Sequence of chain 1.H:
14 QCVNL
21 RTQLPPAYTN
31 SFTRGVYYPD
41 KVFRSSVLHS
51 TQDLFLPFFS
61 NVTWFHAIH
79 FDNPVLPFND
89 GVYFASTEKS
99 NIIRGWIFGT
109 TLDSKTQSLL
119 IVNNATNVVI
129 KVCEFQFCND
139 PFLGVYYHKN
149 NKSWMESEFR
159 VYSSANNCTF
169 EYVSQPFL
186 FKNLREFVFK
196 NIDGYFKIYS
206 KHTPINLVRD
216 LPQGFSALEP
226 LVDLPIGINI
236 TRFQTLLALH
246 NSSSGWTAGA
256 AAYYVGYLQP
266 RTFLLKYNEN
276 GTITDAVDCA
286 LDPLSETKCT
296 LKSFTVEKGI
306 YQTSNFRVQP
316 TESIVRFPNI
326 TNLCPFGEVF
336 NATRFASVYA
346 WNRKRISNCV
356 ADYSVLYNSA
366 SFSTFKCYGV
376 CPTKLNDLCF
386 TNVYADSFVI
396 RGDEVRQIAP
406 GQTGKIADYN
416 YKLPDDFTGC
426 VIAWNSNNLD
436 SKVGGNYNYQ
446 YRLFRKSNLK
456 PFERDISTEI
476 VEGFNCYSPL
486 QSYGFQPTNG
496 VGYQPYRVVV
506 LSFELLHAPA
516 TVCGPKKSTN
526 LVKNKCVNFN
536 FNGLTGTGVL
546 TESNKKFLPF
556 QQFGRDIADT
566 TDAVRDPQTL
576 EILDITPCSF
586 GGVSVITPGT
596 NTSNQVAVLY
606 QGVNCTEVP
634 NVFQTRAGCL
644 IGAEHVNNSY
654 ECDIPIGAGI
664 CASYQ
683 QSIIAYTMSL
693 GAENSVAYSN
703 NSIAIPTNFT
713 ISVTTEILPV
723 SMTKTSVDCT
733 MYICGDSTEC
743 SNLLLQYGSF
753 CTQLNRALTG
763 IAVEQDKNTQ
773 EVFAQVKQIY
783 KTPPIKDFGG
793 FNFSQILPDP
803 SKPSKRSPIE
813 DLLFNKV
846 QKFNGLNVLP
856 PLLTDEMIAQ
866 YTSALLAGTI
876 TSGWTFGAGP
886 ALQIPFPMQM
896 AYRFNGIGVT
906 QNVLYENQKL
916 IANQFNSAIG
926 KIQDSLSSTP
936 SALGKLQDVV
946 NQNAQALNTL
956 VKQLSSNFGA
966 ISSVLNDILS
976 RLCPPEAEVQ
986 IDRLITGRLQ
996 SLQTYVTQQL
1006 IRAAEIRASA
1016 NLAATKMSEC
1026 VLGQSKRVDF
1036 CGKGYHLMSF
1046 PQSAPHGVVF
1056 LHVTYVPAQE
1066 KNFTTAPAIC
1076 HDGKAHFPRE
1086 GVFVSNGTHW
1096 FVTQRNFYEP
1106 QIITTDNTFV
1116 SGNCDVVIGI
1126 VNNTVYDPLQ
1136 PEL

This protein binds this small molecule.
Small molecule (SMILES): CC(=O)N[C@@H]1[C@@H](O)[C@H](O)[C@@H](CO)O[C@H]1O

Binding-site contacts:
Ligand atom O5 contacts residue ASN609 of chain 1.H at 2.4 Å (h-bond).
Ligand atom C4 contacts residue ASN609 of chain 1.H at 4.3 Å.
Ligand atom C7 contacts residue ASN609 of chain 1.H at 3.5 Å.
Ligand atom C1 contacts residue ASN609 of chain 1.H at 1.5 Å.
Ligand atom C2 contacts residue ASN609 of chain 1.H at 2.5 Å.
Ligand atom C5 contacts residue ASN609 of chain 1.H at 3.7 Å.
Ligand atom N2 contacts residue ASN609 of chain 1.H at 2.9 Å (h-bond).
Ligand atom C7 contacts residue THR611 of chain 1.H at 4.4 Å.
Ligand atom C3 contacts residue ASN609 of chain 1.H at 3.8 Å.
Ligand atom O7 contacts residue THR611 of chain 1.H at 4.0 Å.
Ligand atom C8 contacts residue THR611 of chain 1.H at 4.2 Å.
Ligand atom O7 contacts residue ASN609 of chain 1.H at 3.7 Å.